Binding-site contacts:
Ligand atom NE2 contacts residue ASN222 of chain 1.B at 3.4 Å (h-bond).
Ligand atom C contacts residue MET238 of chain 3.B at 3.6 Å (hydrophobic).
Ligand atom CD2 contacts residue VAL258 of chain 3.B at 3.8 Å (hydrophobic).
Ligand atom O contacts residue GLY237 of chain 3.B at 3.4 Å.
Ligand atom CA contacts residue GLY240 of chain 3.B at 3.2 Å.
Ligand atom CA contacts residue ALA257 of chain 3.B at 3.8 Å (hydrophobic).
Ligand atom CE1 contacts residue LEU221 of chain 1.B at 3.6 Å (hydrophobic).
Ligand atom O contacts residue GLY240 of chain 3.B at 4.0 Å.
Ligand atom O contacts residue MET238 of chain 3.B at 3.0 Å (h-bond).
Ligand atom N contacts residue THR242 of chain 3.B at 2.7 Å (h-bond).
Ligand atom C contacts residue GLY240 of chain 3.B at 3.2 Å.
Ligand atom OXT contacts residue ASN222 of chain 1.B at 3.1 Å (h-bond).
Ligand atom CD2 contacts residue ASN222 of chain 1.B at 3.4 Å.
Ligand atom CD2 contacts residue ASP278 of chain 1.B at 3.8 Å.
Ligand atom N contacts residue ASN222 of chain 1.B at 3.2 Å (h-bond).
Ligand atom CE1 contacts residue MET220 of chain 1.B at 3.9 Å (hydrophobic).
Ligand atom ND1 contacts residue ASN222 of chain 1.B at 3.9 Å.
Ligand atom CB contacts residue ALA257 of chain 3.B at 4.0 Å (hydrophobic).
Ligand atom C contacts residue ASN222 of chain 1.B at 4.0 Å.
Ligand atom CE1 contacts residue LEU280 of chain 1.B at 4.0 Å (hydrophobic).
Ligand atom C contacts residue ALA257 of chain 3.B at 4.1 Å (hydrophobic).
Ligand atom CE1 contacts residue ASN222 of chain 1.B at 3.9 Å.
Ligand atom CG contacts residue ASN222 of chain 1.B at 4.0 Å.
Ligand atom NE2 contacts residue ASP278 of chain 1.B at 2.7 Å (salt-bridge).
Ligand atom CA contacts residue HIS256 of chain 3.B at 3.7 Å.
Ligand atom ND1 contacts residue LEU280 of chain 1.B at 4.1 Å.
Ligand atom NE2 contacts residue LEU280 of chain 1.B at 3.8 Å.
Ligand atom OXT contacts residue GLY240 of chain 3.B at 3.0 Å (h-bond).
Ligand atom O contacts residue VAL258 of chain 3.B at 2.8 Å (h-bond).
Ligand atom N contacts residue GLY240 of chain 3.B at 2.8 Å (h-bond).
Ligand atom CB contacts residue VAL258 of chain 3.B at 4.1 Å (hydrophobic).
Ligand atom C contacts residue VAL258 of chain 3.B at 3.8 Å (hydrophobic).
Ligand atom OXT contacts residue MET238 of chain 3.B at 3.2 Å (h-bond).
Ligand atom CG contacts residue LEU280 of chain 1.B at 3.9 Å (hydrophobic).
Ligand atom CB contacts residue THR242 of chain 3.B at 3.9 Å.
Ligand atom CE1 contacts residue ASP278 of chain 1.B at 3.4 Å.
Ligand atom CA contacts residue THR242 of chain 3.B at 3.5 Å.
Ligand atom OXT contacts residue THR239 of chain 3.B at 3.1 Å (h-bond).
Ligand atom CD2 contacts residue LEU280 of chain 1.B at 3.7 Å (hydrophobic).
Ligand atom O contacts residue ALA257 of chain 3.B at 3.5 Å.

A small-molecule ligand and the protein it binds are described below.
Small molecule (SMILES): N[C@@H](Cc1c[nH]c[nH+]1)C(=O)O

Sequence of chain 1.B:
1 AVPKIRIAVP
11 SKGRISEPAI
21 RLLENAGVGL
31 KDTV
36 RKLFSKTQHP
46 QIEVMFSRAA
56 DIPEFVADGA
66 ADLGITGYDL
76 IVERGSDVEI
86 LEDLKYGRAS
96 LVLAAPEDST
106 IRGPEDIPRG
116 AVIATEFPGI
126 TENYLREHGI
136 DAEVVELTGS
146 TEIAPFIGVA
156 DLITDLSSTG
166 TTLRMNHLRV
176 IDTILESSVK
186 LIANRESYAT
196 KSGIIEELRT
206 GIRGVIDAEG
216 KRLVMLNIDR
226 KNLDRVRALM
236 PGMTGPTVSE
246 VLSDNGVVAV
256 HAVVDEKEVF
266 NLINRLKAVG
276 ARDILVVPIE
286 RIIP

Sequence of chain 3.B:
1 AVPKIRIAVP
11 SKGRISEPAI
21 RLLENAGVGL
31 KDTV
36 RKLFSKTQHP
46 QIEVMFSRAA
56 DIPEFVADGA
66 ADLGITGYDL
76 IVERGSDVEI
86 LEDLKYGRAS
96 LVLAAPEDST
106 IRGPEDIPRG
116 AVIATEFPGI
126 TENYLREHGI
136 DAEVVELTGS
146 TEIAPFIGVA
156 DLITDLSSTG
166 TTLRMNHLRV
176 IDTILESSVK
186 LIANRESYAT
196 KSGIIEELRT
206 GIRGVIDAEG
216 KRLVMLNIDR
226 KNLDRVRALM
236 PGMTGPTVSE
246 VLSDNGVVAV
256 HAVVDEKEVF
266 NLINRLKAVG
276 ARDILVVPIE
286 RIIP